Sequence of chain 19.A:
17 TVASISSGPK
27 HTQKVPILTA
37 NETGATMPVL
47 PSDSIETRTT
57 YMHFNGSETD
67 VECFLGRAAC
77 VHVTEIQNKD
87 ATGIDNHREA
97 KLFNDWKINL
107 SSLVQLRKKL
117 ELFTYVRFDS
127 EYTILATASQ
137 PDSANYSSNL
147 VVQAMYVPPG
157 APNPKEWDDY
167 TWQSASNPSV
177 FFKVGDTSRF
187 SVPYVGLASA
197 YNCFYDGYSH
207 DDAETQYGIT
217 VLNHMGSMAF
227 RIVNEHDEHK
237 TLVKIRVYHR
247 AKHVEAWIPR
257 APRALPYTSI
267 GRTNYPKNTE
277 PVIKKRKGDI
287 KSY

Binding-site contacts:
Ligand atom C15 contacts residue TYR128 of chain 19.A at 3.0 Å (hydrophobic).
Ligand atom C11 contacts residue ILE104 of chain 19.A at 3.5 Å (hydrophobic).
Ligand atom C10 contacts residue TYR128 of chain 19.A at 3.6 Å (hydrophobic).
Ligand atom C10 contacts residue MET221 of chain 19.A at 4.0 Å (hydrophobic).
Ligand atom N9 contacts residue TYR128 of chain 19.A at 4.1 Å.
Ligand atom C13 contacts residue TYR128 of chain 19.A at 3.0 Å (hydrophobic).
Ligand atom C19 contacts residue TYR152 of chain 19.A at 3.9 Å (hydrophobic).
Ligand atom C7 contacts residue LEU106 of chain 19.A at 4.1 Å (hydrophobic).
Ligand atom C8 contacts residue TYR197 of chain 19.A at 3.4 Å (hydrophobic).
Ligand atom N5 contacts residue DMS1 of chain 19.F at 3.9 Å.
Ligand atom C21 contacts residue ILE104 of chain 19.A at 3.5 Å (hydrophobic).
Ligand atom C19 contacts residue VAL191 of chain 19.A at 4.0 Å (hydrophobic).
Ligand atom C17 contacts residue TYR128 of chain 19.A at 3.8 Å (hydrophobic).
Ligand atom C21 contacts residue MET224 of chain 19.A at 4.0 Å (hydrophobic).
Ligand atom C11 contacts residue TYR128 of chain 19.A at 3.4 Å (hydrophobic).
Ligand atom C13 contacts residue SER126 of chain 19.A at 3.7 Å.
Ligand atom C14 contacts residue TYR128 of chain 19.A at 3.3 Å (hydrophobic).
Ligand atom C16 contacts residue TYR128 of chain 19.A at 2.9 Å (hydrophobic).
Ligand atom C14 contacts residue TYR197 of chain 19.A at 4.1 Å (hydrophobic).
Ligand atom C20 contacts residue VAL188 of chain 19.A at 3.7 Å (hydrophobic).
Ligand atom C20 contacts residue VAL191 of chain 19.A at 3.5 Å (hydrophobic).
Ligand atom C19 contacts residue VAL188 of chain 19.A at 3.5 Å (hydrophobic).
Ligand atom C16 contacts residue ILE104 of chain 19.A at 3.7 Å (hydrophobic).
Ligand atom C13 contacts residue TYR197 of chain 19.A at 4.0 Å (hydrophobic).
Ligand atom C10 contacts residue ILE104 of chain 19.A at 3.9 Å (hydrophobic).
Ligand atom C1 contacts residue ASN198 of chain 19.A at 4.0 Å.
Ligand atom N4 contacts residue DMS1 of chain 19.F at 3.6 Å (h-bond).
Ligand atom C18 contacts residue VAL188 of chain 19.A at 3.9 Å (hydrophobic).
Ligand atom C11 contacts residue MET221 of chain 19.A at 4.0 Å (hydrophobic).
Ligand atom N4 contacts residue ASN219 of chain 19.A at 4.0 Å.
Ligand atom C14 contacts residue SER126 of chain 19.A at 3.6 Å.
Ligand atom C8 contacts residue PHE124 of chain 19.A at 3.6 Å (hydrophobic).
Ligand atom C18 contacts residue TYR152 of chain 19.A at 3.8 Å (hydrophobic).
Ligand atom C7 contacts residue PHE124 of chain 19.A at 3.8 Å (hydrophobic).
Ligand atom C10 contacts residue LEU106 of chain 19.A at 4.0 Å (hydrophobic).
Ligand atom N12 contacts residue TYR128 of chain 19.A at 2.5 Å (h-bond).
Ligand atom C17 contacts residue ILE104 of chain 19.A at 3.8 Å (hydrophobic).
Ligand atom C1 contacts residue DMS1 of chain 19.F at 4.1 Å.
Ligand atom N5 contacts residue ASN219 of chain 19.A at 4.1 Å.
Ligand atom C7 contacts residue TYR197 of chain 19.A at 3.5 Å (hydrophobic).

A protein and the small-molecule ligand that binds it are described below.
Small molecule (SMILES): COc1ccc(N2CCN(c3cccc(C)c3)CC2)nn1